Sequence of chain 1.YA:
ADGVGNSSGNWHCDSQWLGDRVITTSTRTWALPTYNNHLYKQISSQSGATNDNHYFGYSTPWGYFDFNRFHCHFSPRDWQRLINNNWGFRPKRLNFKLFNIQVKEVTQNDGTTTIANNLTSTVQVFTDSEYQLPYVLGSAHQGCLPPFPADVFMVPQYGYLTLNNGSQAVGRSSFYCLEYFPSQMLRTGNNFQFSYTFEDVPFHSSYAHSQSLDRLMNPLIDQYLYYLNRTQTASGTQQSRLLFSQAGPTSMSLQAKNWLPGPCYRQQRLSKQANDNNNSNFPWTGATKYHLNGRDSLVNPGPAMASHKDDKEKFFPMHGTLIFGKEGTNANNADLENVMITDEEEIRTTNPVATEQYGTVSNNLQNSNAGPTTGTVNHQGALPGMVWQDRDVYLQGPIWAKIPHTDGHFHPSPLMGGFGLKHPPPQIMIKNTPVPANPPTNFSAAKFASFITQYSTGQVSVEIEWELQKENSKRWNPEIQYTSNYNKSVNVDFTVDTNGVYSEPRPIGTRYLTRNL

Sequence of chain 1.XA:
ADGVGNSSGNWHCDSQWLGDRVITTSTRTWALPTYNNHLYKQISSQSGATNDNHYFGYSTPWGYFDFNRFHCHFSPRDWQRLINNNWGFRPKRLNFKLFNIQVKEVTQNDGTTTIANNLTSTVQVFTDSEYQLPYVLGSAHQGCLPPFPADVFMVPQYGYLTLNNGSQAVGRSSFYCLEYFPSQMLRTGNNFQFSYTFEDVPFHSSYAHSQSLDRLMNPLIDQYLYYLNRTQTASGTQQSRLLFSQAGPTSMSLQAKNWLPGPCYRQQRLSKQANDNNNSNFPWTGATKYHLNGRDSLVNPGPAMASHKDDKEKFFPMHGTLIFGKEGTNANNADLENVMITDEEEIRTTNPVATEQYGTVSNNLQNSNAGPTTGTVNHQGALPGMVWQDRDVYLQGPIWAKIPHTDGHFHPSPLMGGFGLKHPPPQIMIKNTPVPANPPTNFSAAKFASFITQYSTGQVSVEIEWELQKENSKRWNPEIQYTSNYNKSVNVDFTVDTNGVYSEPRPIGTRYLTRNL

The protein below binds the small molecule below.
Small molecule (SMILES): Nc1ncnc2c1ncn2[C@H]1C[C@H](O)[C@@H](COP(=O)(O)O)O1

Binding-site contacts:
Ligand atom N1 contacts residue PRO412 of chain 1.XA at 3.7 Å.
Ligand atom C6 contacts residue VAL201 of chain 1.XA at 4.5 Å (hydrophobic).
Ligand atom N6 contacts residue SER413 of chain 1.XA at 3.6 Å.
Ligand atom N7 contacts residue PRO202 of chain 1.XA at 4.2 Å.
Ligand atom C6 contacts residue GLY420 of chain 1.XA at 4.3 Å.
Ligand atom N9 contacts residue PRO412 of chain 1.XA at 4.4 Å.
Ligand atom C2 contacts residue GLY420 of chain 1.XA at 3.8 Å.
Ligand atom O4' contacts residue PRO202 of chain 1.XA at 4.4 Å.
Ligand atom C2' contacts residue HIS411 of chain 1.XA at 4.3 Å.
Ligand atom O3' contacts residue HIS409 of chain 1.YA at 4.4 Å.
Ligand atom C6 contacts residue SER413 of chain 1.XA at 4.4 Å.
Ligand atom N3 contacts residue PRO412 of chain 1.XA at 4.0 Å.
Ligand atom N7 contacts residue HIS411 of chain 1.XA at 3.7 Å.
Ligand atom C8 contacts residue PRO202 of chain 1.XA at 4.4 Å (hydrophobic).
Ligand atom C5' contacts residue PRO202 of chain 1.XA at 4.2 Å (hydrophobic).
Ligand atom C5 contacts residue PRO202 of chain 1.XA at 3.9 Å (hydrophobic).
Ligand atom N6 contacts residue VAL201 of chain 1.XA at 4.5 Å.
Ligand atom C8 contacts residue HIS411 of chain 1.XA at 3.4 Å.
Ligand atom N7 contacts residue SER413 of chain 1.XA at 4.3 Å.
Ligand atom N1 contacts residue GLY420 of chain 1.XA at 3.2 Å (h-bond).
Ligand atom N9 contacts residue PRO202 of chain 1.XA at 4.3 Å.
Ligand atom C2 contacts residue PRO202 of chain 1.XA at 4.0 Å (hydrophobic).
Ligand atom C6 contacts residue PRO412 of chain 1.XA at 3.6 Å (hydrophobic).
Ligand atom C5 contacts residue PRO412 of chain 1.XA at 4.1 Å (hydrophobic).
Ligand atom O3P contacts residue PRO202 of chain 1.XA at 4.1 Å.
Ligand atom O5' contacts residue PRO202 of chain 1.XA at 4.1 Å.
Ligand atom N1 contacts residue VAL201 of chain 1.XA at 4.0 Å.
Ligand atom N9 contacts residue HIS411 of chain 1.XA at 4.5 Å.
Ligand atom O1P contacts residue PRO202 of chain 1.XA at 4.1 Å.
Ligand atom N6 contacts residue GLY420 of chain 1.XA at 3.6 Å.
Ligand atom P contacts residue PRO202 of chain 1.XA at 4.4 Å.
Ligand atom N6 contacts residue PRO412 of chain 1.XA at 3.6 Å.
Ligand atom N3 contacts residue PRO202 of chain 1.XA at 4.2 Å.
Ligand atom C4 contacts residue PRO412 of chain 1.XA at 4.1 Å (hydrophobic).
Ligand atom C2 contacts residue PRO412 of chain 1.XA at 4.2 Å (hydrophobic).
Ligand atom C4 contacts residue PRO202 of chain 1.XA at 4.0 Å (hydrophobic).
Ligand atom N1 contacts residue PRO202 of chain 1.XA at 4.0 Å.
Ligand atom C6 contacts residue PRO202 of chain 1.XA at 4.0 Å (hydrophobic).